Binding-site contacts:
Ligand atom C18 contacts residue ARG281 of chain 2.A at 3.7 Å.
Ligand atom O2 contacts residue TYR277 of chain 2.A at 4.2 Å.
Ligand atom C4 contacts residue ARG284 of chain 2.A at 3.5 Å.
Ligand atom N contacts residue ARG284 of chain 2.A at 3.7 Å.
Ligand atom C1 contacts residue ARG290 of chain 2.A at 3.6 Å.
Ligand atom C3 contacts residue ARG284 of chain 2.A at 2.9 Å.
Ligand atom C3 contacts residue ARG290 of chain 2.A at 2.6 Å.
Ligand atom C5 contacts residue ARG290 of chain 2.A at 1.9 Å.
Ligand atom O2 contacts residue ARG281 of chain 2.A at 3.7 Å.
Ligand atom C2 contacts residue ARG284 of chain 2.A at 3.4 Å.
Ligand atom O2 contacts residue GOL1 of chain 2.E at 2.7 Å (h-bond).
Ligand atom N contacts residue LEU285 of chain 2.A at 3.3 Å (h-bond).
Ligand atom C17 contacts residue ARG281 of chain 2.A at 3.2 Å.
Ligand atom C4 contacts residue ARG290 of chain 2.A at 1.7 Å.
Ligand atom C contacts residue ARG290 of chain 2.A at 2.6 Å.
Ligand atom C8 contacts residue LEU285 of chain 2.A at 4.3 Å (hydrophobic).
Ligand atom O2 contacts residue ARG284 of chain 2.A at 4.1 Å.
Ligand atom O3 contacts residue GOL1 of chain 2.E at 3.0 Å (h-bond).
Ligand atom C18 contacts residue SER176 of chain 2.A at 3.5 Å.
Ligand atom C5 contacts residue ARG284 of chain 2.A at 3.6 Å.
Ligand atom C contacts residue ARG284 of chain 2.A at 3.7 Å.
Ligand atom C7 contacts residue ARG281 of chain 2.A at 4.1 Å.
Ligand atom O3 contacts residue SER176 of chain 2.A at 4.2 Å.
Ligand atom C2 contacts residue GOL1 of chain 2.E at 4.4 Å.
Ligand atom O2 contacts residue SER176 of chain 2.A at 2.4 Å (h-bond).
Ligand atom C5 contacts residue LEU285 of chain 2.A at 4.1 Å (hydrophobic).
Ligand atom C8 contacts residue ARG281 of chain 2.A at 3.2 Å.
Ligand atom C18 contacts residue GOL1 of chain 2.E at 3.2 Å.
Ligand atom C2 contacts residue ARG290 of chain 2.A at 3.9 Å.
Ligand atom C contacts residue LEU285 of chain 2.A at 4.0 Å (hydrophobic).
Ligand atom N contacts residue ARG290 of chain 2.A at 3.3 Å (salt-bridge).
Ligand atom C contacts residue ARG281 of chain 2.A at 4.3 Å.
Ligand atom C1 contacts residue ARG284 of chain 2.A at 3.9 Å.
Ligand atom N contacts residue ARG281 of chain 2.A at 3.1 Å (salt-bridge).
Ligand atom C8 contacts residue ARG290 of chain 2.A at 4.4 Å.

The small molecule below binds the protein below.
Small molecule (SMILES): O=C(O)Cc1c[nH]c2ccccc12

Sequence of chain 2.A:
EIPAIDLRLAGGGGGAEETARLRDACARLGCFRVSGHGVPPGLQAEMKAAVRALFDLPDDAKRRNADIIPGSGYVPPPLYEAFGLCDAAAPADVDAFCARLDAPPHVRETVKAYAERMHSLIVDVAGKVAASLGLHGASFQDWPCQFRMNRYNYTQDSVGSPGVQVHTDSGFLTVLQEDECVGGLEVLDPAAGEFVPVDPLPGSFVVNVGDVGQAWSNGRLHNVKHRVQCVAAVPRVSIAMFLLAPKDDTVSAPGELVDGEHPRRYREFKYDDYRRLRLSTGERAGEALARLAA